Sequence of chain 3.A:
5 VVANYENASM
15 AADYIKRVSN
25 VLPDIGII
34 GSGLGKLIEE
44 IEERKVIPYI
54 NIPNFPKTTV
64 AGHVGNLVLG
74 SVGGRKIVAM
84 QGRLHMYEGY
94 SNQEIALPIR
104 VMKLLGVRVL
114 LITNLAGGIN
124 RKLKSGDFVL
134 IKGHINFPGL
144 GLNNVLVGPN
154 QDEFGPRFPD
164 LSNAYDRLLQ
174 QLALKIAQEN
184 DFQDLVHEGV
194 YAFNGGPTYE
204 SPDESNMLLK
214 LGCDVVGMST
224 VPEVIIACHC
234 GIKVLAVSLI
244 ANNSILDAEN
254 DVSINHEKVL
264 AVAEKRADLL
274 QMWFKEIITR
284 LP

Binding-site contacts:
Ligand atom C2 contacts residue GLY120 of chain 3.A at 3.7 Å.
Ligand atom C3 contacts residue SER247 of chain 3.A at 4.4 Å.
Ligand atom C1 contacts residue TYR202 of chain 3.A at 3.9 Å (hydrophobic).
Ligand atom C1 contacts residue LEU118 of chain 3.A at 4.0 Å (hydrophobic).
Ligand atom O contacts residue GLU203 of chain 3.A at 4.3 Å.
Ligand atom C contacts residue ALA119 of chain 3.A at 4.1 Å (hydrophobic).
Ligand atom C1 contacts residue ALA119 of chain 3.A at 3.8 Å (hydrophobic).
Ligand atom C3 contacts residue ALA119 of chain 3.A at 4.1 Å (hydrophobic).
Ligand atom O contacts residue DMS1 of chain 3.C at 4.0 Å.
Ligand atom C1 contacts residue GLY120 of chain 3.A at 3.9 Å.
Ligand atom N contacts residue ALA119 of chain 3.A at 3.6 Å.
Ligand atom C3 contacts residue GLY120 of chain 3.A at 3.4 Å.
Ligand atom C4 contacts residue ALA119 of chain 3.A at 4.3 Å (hydrophobic).
Ligand atom N contacts residue TYR202 of chain 3.A at 4.4 Å.
Ligand atom C contacts residue GLU203 of chain 3.A at 4.2 Å.
Ligand atom C2 contacts residue ALA119 of chain 3.A at 3.5 Å (hydrophobic).
Ligand atom C4 contacts residue VAL219 of chain 3.A at 4.0 Å (hydrophobic).
Ligand atom C contacts residue GLY120 of chain 3.A at 3.8 Å.
Ligand atom N contacts residue GLY120 of chain 3.A at 3.5 Å (h-bond).
Ligand atom C2 contacts residue VAL262 of chain 3.A at 4.0 Å (hydrophobic).
Ligand atom N contacts residue ASN245 of chain 3.A at 2.8 Å (h-bond).
Ligand atom C3 contacts residue ASN245 of chain 3.A at 3.4 Å.
Ligand atom N contacts residue ALA244 of chain 3.A at 4.3 Å.
Ligand atom O contacts residue MET221 of chain 3.A at 3.8 Å.
Ligand atom O contacts residue TYR202 of chain 3.A at 4.1 Å.
Ligand atom C3 contacts residue TYR202 of chain 3.A at 4.0 Å (hydrophobic).
Ligand atom C2 contacts residue TYR202 of chain 3.A at 4.2 Å (hydrophobic).
Ligand atom C3 contacts residue GLU203 of chain 3.A at 3.4 Å.
Ligand atom C2 contacts residue ASN245 of chain 3.A at 3.8 Å.
Ligand atom O contacts residue GLY220 of chain 3.A at 3.7 Å.
Ligand atom O contacts residue VAL219 of chain 3.A at 4.0 Å.
Ligand atom C contacts residue TYR202 of chain 3.A at 3.8 Å (hydrophobic).
Ligand atom C contacts residue VAL219 of chain 3.A at 4.0 Å (hydrophobic).
Ligand atom C2 contacts residue ALA244 of chain 3.A at 4.1 Å (hydrophobic).
Ligand atom C1 contacts residue DMS1 of chain 3.C at 4.2 Å.
Ligand atom C4 contacts residue GLU203 of chain 3.A at 3.2 Å.
Ligand atom C4 contacts residue TYR202 of chain 3.A at 3.6 Å (hydrophobic).
Ligand atom C4 contacts residue GLY120 of chain 3.A at 3.6 Å.
Ligand atom N contacts residue ILE257 of chain 3.A at 4.4 Å.

This protein binds this small molecule.
Small molecule (SMILES): Oc1ccncc1